Sequence of chain 1.W:
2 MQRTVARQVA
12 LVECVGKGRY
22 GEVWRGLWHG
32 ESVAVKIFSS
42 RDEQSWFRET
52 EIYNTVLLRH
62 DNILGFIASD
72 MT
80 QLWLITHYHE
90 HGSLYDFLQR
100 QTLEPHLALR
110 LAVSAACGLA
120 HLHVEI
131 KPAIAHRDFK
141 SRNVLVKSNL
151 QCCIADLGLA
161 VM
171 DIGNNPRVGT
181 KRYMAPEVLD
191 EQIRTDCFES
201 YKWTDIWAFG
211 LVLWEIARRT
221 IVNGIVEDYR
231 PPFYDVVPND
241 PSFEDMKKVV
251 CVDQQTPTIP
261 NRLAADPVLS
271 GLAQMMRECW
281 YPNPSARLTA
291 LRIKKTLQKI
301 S

This protein binds this small molecule.
Small molecule (SMILES): c1ccc2c(-c3cnn4cc(-c5ccc(N6CCNCC6)cc5)cnc34)ccnc2c1

Binding-site contacts:
Ligand atom NAT contacts residue ALA35 of chain 1.W at 3.8 Å.
Ligand atom CAE contacts residue GLY91 of chain 1.W at 3.5 Å.
Ligand atom CAY contacts residue LEU65 of chain 1.W at 3.8 Å (hydrophobic).
Ligand atom CAG contacts residue ASP95 of chain 1.W at 3.5 Å.
Ligand atom CAB contacts residue ARG142 of chain 1.W at 3.5 Å.
Ligand atom CAF contacts residue GLY91 of chain 1.W at 3.6 Å.
Ligand atom CAM contacts residue HIS88 of chain 1.W at 3.6 Å.
Ligand atom CAN contacts residue ARG99 of chain 1.W at 3.5 Å.
Ligand atom CAZ contacts residue LEU145 of chain 1.W at 3.7 Å (hydrophobic).
Ligand atom CBC contacts residue LEU145 of chain 1.W at 3.5 Å (hydrophobic).
Ligand atom NBE contacts residue LEU145 of chain 1.W at 3.3 Å.
Ligand atom NAS contacts residue VAL24 of chain 1.W at 3.8 Å.
Ligand atom CAA contacts residue ALA155 of chain 1.W at 3.7 Å (hydrophobic).
Ligand atom NAR contacts residue LEU65 of chain 1.W at 3.7 Å.
Ligand atom CAD contacts residue THR85 of chain 1.W at 3.3 Å.
Ligand atom CAM contacts residue LEU145 of chain 1.W at 3.7 Å (hydrophobic).
Ligand atom CBA contacts residue ALA155 of chain 1.W at 3.8 Å (hydrophobic).
Ligand atom CAL contacts residue ALA35 of chain 1.W at 3.5 Å (hydrophobic).
Ligand atom CAV contacts residue GLY91 of chain 1.W at 3.5 Å.
Ligand atom CAO contacts residue GLU89 of chain 1.W at 3.3 Å.
Ligand atom CAD contacts residue LEU65 of chain 1.W at 3.4 Å (hydrophobic).
Ligand atom CAE contacts residue ASP95 of chain 1.W at 3.5 Å.
Ligand atom NAT contacts residue HIS88 of chain 1.W at 3.6 Å.
Ligand atom CAV contacts residue VAL16 of chain 1.W at 3.7 Å (hydrophobic).
Ligand atom CAC contacts residue THR85 of chain 1.W at 3.7 Å.
Ligand atom CAC contacts residue LEU65 of chain 1.W at 3.4 Å (hydrophobic).
Ligand atom CAH contacts residue GLU89 of chain 1.W at 3.5 Å.
Ligand atom CAL contacts residue LEU145 of chain 1.W at 3.6 Å (hydrophobic).
Ligand atom CAH contacts residue TYR87 of chain 1.W at 3.5 Å (hydrophobic).
Ligand atom CAF contacts residue VAL16 of chain 1.W at 3.7 Å (hydrophobic).
Ligand atom CAA contacts residue ASN143 of chain 1.W at 3.4 Å.
Ligand atom CAG contacts residue VAL16 of chain 1.W at 3.8 Å (hydrophobic).
Ligand atom CAQ contacts residue GLU89 of chain 1.W at 3.2 Å.
Ligand atom NAT contacts residue LEU145 of chain 1.W at 3.5 Å.
Ligand atom CAJ contacts residue LEU145 of chain 1.W at 3.8 Å (hydrophobic).
Ligand atom CAI contacts residue ALA155 of chain 1.W at 3.6 Å (hydrophobic).
Ligand atom CAF contacts residue TYR87 of chain 1.W at 3.6 Å (hydrophobic).
Ligand atom CAF contacts residue HIS88 of chain 1.W at 3.8 Å.
Ligand atom CAL contacts residue HIS86 of chain 1.W at 3.6 Å.
Ligand atom CAG contacts residue GLY91 of chain 1.W at 3.8 Å.